The small molecule below binds the protein below.
Small molecule (SMILES): CN[C@@H]1C[C@H]2O[C@@](C)([C@@H]1OC)n1c3ccccc3c3c4c(c5c6ccccc6n2c5c31)C(=O)NC4

Sequence of chain 1.A:
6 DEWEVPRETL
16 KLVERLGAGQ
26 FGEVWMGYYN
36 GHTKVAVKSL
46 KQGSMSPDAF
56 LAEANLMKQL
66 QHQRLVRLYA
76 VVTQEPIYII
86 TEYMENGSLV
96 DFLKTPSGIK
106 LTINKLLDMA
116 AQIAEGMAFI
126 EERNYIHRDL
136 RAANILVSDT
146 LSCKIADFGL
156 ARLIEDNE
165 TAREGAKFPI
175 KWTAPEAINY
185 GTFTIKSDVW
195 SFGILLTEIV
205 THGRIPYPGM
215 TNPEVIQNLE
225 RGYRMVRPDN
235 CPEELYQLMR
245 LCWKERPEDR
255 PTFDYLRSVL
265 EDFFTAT

Binding-site contacts:
Ligand atom N1 contacts residue GLU87 of chain 1.A at 2.9 Å (salt-bridge).
Ligand atom O6 contacts residue SER93 of chain 1.A at 3.7 Å.
Ligand atom C9 contacts residue ALA41 of chain 1.A at 3.5 Å (hydrophobic).
Ligand atom O5 contacts residue MET89 of chain 1.A at 2.9 Å (h-bond).
Ligand atom C1 contacts residue LEU21 of chain 1.A at 3.6 Å (hydrophobic).
Ligand atom N1 contacts residue ALA41 of chain 1.A at 3.2 Å.
Ligand atom C9 contacts residue THR86 of chain 1.A at 3.4 Å.
Ligand atom C8 contacts residue LEU141 of chain 1.A at 3.7 Å (hydrophobic).
Ligand atom C23 contacts residue SER93 of chain 1.A at 3.4 Å.
Ligand atom C24 contacts residue SER93 of chain 1.A at 3.1 Å.
Ligand atom N1 contacts residue LEU141 of chain 1.A at 3.6 Å.
Ligand atom C28 contacts residue ASP96 of chain 1.A at 3.8 Å.
Ligand atom C3 contacts residue GLY92 of chain 1.A at 3.3 Å.
Ligand atom N4 contacts residue SER93 of chain 1.A at 2.7 Å (h-bond).
Ligand atom C10 contacts residue LEU141 of chain 1.A at 3.5 Å (hydrophobic).
Ligand atom C8 contacts residue GLU87 of chain 1.A at 3.8 Å.
Ligand atom C25 contacts residue LEU21 of chain 1.A at 3.7 Å (hydrophobic).
Ligand atom C2 contacts residue GLY92 of chain 1.A at 3.3 Å.
Ligand atom C8 contacts residue MET89 of chain 1.A at 3.8 Å (hydrophobic).
Ligand atom C14 contacts residue GLU58 of chain 1.A at 3.8 Å.
Ligand atom C9 contacts residue LEU141 of chain 1.A at 3.7 Å (hydrophobic).
Ligand atom C8 contacts residue ALA41 of chain 1.A at 3.6 Å (hydrophobic).
Ligand atom C28 contacts residue SER93 of chain 1.A at 2.7 Å.
Ligand atom C27 contacts residue ASN139 of chain 1.A at 3.8 Å.
Ligand atom C7 contacts residue LEU141 of chain 1.A at 3.5 Å (hydrophobic).
Ligand atom C20 contacts residue LEU21 of chain 1.A at 3.8 Å (hydrophobic).
Ligand atom C4 contacts residue MET89 of chain 1.A at 3.3 Å (hydrophobic).
Ligand atom O6 contacts residue ALA138 of chain 1.A at 3.7 Å.
Ligand atom C15 contacts residue LYS43 of chain 1.A at 3.3 Å.
Ligand atom O4 contacts residue GLY22 of chain 1.A at 3.5 Å.
Ligand atom O5 contacts residue TYR88 of chain 1.A at 3.5 Å.
Ligand atom N4 contacts residue ALA138 of chain 1.A at 3.2 Å (h-bond).
Ligand atom C3 contacts residue MET89 of chain 1.A at 3.4 Å (hydrophobic).
Ligand atom C27 contacts residue ALA138 of chain 1.A at 3.5 Å (hydrophobic).
Ligand atom C9 contacts residue GLU87 of chain 1.A at 3.8 Å.
Ligand atom C17 contacts residue VAL29 of chain 1.A at 3.8 Å (hydrophobic).
Ligand atom C14 contacts residue LYS43 of chain 1.A at 3.3 Å.
Ligand atom N1 contacts residue THR86 of chain 1.A at 3.6 Å.
Ligand atom C15 contacts residue ASP152 of chain 1.A at 3.6 Å.
Ligand atom C1 contacts residue GLY92 of chain 1.A at 3.8 Å.